Binding-site contacts:
Ligand atom C3 contacts residue ASN158 of chain 1.F at 3.7 Å.
Ligand atom O5 contacts residue ALA154 of chain 1.F at 3.7 Å.
Ligand atom O5 contacts residue SER155 of chain 1.F at 4.5 Å.
Ligand atom C5 contacts residue ASN158 of chain 1.F at 3.7 Å.
Ligand atom C7 contacts residue ASN158 of chain 1.F at 3.6 Å.
Ligand atom C1 contacts residue ALA154 of chain 1.F at 3.9 Å (hydrophobic).
Ligand atom C1 contacts residue THR160 of chain 1.F at 4.4 Å.
Ligand atom O7 contacts residue ASN158 of chain 1.F at 4.0 Å.
Ligand atom C6 contacts residue ALA154 of chain 1.F at 3.4 Å (hydrophobic).
Ligand atom C2 contacts residue ASN158 of chain 1.F at 2.4 Å.
Ligand atom O5 contacts residue ASN158 of chain 1.F at 2.4 Å (h-bond).
Ligand atom N2 contacts residue ASN158 of chain 1.F at 2.8 Å (h-bond).
Ligand atom C1 contacts residue ASN158 of chain 1.F at 1.4 Å.
Ligand atom C4 contacts residue ASN158 of chain 1.F at 4.2 Å.
Ligand atom C5 contacts residue ALA154 of chain 1.F at 4.1 Å (hydrophobic).
Ligand atom N2 contacts residue THR160 of chain 1.F at 3.5 Å.
Ligand atom C7 contacts residue THR160 of chain 1.F at 4.3 Å.
Ligand atom C2 contacts residue THR160 of chain 1.F at 4.3 Å.
Ligand atom C8 contacts residue THR160 of chain 1.F at 4.1 Å.

Sequence of chain 1.F:
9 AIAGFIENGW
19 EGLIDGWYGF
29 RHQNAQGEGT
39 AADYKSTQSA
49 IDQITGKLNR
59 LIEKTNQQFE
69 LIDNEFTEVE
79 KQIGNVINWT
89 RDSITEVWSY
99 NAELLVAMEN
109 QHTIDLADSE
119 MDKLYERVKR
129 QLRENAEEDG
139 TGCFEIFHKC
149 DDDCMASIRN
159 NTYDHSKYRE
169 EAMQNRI

The small molecule below binds the protein below.
Small molecule (SMILES): CC(=O)N[C@@H]1[C@@H](O)[C@H](O)[C@@H](CO)O[C@H]1O